Sequence of chain 42.H:
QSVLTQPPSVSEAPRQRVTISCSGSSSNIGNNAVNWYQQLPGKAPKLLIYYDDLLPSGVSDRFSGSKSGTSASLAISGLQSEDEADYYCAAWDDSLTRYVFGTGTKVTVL

The small molecule below binds the protein below.
Small molecule (SMILES): CC(=O)N[C@H]1[C@H](O[C@H]2[C@H](O)[C@@H](NC(C)=O)CO[C@@H]2CO)O[C@H](CO)[C@@H](O)[C@@H]1O

Sequence of chain 42.C:
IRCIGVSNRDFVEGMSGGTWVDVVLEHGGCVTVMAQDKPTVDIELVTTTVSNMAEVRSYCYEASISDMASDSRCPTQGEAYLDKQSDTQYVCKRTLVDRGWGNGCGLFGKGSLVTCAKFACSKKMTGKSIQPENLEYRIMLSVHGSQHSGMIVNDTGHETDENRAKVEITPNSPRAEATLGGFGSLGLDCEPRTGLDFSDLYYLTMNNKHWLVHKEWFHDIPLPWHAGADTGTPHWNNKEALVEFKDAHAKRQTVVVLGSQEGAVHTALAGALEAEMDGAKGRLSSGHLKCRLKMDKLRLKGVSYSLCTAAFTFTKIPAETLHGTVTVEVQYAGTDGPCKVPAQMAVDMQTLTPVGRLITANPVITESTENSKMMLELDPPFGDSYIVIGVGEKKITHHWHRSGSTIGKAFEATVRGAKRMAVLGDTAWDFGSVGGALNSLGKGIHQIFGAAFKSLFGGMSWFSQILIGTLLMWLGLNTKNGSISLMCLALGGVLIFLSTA

Binding-site contacts:
Ligand atom N2 contacts residue LEU96 of chain 42.H at 3.6 Å.
Ligand atom C8 contacts residue ASN154 of chain 42.C at 4.2 Å.
Ligand atom O5 contacts residue MET151 of chain 42.C at 3.8 Å.
Ligand atom C7 contacts residue GLY150 of chain 42.C at 3.7 Å.
Ligand atom C2 contacts residue MET151 of chain 42.C at 4.1 Å (hydrophobic).
Ligand atom N2 contacts residue ASN154 of chain 42.C at 3.9 Å.
Ligand atom C4 contacts residue LEU96 of chain 42.H at 4.3 Å (hydrophobic).
Ligand atom C2 contacts residue ASN154 of chain 42.C at 4.0 Å.
Ligand atom C3 contacts residue LEU96 of chain 42.H at 4.2 Å (hydrophobic).
Ligand atom C7 contacts residue MET151 of chain 42.C at 4.3 Å (hydrophobic).
Ligand atom C8 contacts residue SER95 of chain 42.H at 3.5 Å.
Ligand atom O7 contacts residue ASN154 of chain 42.C at 2.9 Å (h-bond).
Ligand atom O7 contacts residue MET151 of chain 42.C at 3.3 Å.
Ligand atom O7 contacts residue GLY150 of chain 42.C at 2.8 Å (h-bond).
Ligand atom C7 contacts residue SER95 of chain 42.H at 3.5 Å.
Ligand atom C2 contacts residue SER95 of chain 42.H at 3.4 Å.
Ligand atom O5 contacts residue LEU96 of chain 42.H at 4.5 Å.
Ligand atom O3 contacts residue SER95 of chain 42.H at 3.2 Å (h-bond).
Ligand atom O4 contacts residue LEU96 of chain 42.H at 3.2 Å.
Ligand atom C7 contacts residue ASN154 of chain 42.C at 3.4 Å.
Ligand atom O5 contacts residue ASN154 of chain 42.C at 4.0 Å.
Ligand atom O3 contacts residue LEU96 of chain 42.H at 4.1 Å.
Ligand atom C8 contacts residue ASP94 of chain 42.H at 3.5 Å.
Ligand atom C1 contacts residue MET151 of chain 42.C at 3.6 Å (hydrophobic).
Ligand atom C8 contacts residue GLY150 of chain 42.C at 3.8 Å.
Ligand atom O7 contacts residue HIS148 of chain 42.C at 4.0 Å.
Ligand atom C1 contacts residue ASN154 of chain 42.C at 3.1 Å.
Ligand atom C3 contacts residue SER95 of chain 42.H at 3.2 Å.
Ligand atom C1 contacts residue LEU96 of chain 42.H at 3.9 Å (hydrophobic).
Ligand atom N2 contacts residue SER95 of chain 42.H at 2.6 Å (h-bond).
Ligand atom C2 contacts residue LEU96 of chain 42.H at 3.6 Å (hydrophobic).
Ligand atom C1 contacts residue SER95 of chain 42.H at 3.6 Å.